Sequence of chain 2.A:
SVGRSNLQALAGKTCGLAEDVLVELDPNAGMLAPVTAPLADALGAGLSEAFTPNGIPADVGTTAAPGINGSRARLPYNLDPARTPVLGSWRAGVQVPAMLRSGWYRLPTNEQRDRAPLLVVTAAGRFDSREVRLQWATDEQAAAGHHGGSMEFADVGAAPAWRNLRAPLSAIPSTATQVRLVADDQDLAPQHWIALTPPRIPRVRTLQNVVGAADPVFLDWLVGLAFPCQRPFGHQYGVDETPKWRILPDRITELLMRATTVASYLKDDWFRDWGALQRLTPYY

Sequence of chain 1.A:
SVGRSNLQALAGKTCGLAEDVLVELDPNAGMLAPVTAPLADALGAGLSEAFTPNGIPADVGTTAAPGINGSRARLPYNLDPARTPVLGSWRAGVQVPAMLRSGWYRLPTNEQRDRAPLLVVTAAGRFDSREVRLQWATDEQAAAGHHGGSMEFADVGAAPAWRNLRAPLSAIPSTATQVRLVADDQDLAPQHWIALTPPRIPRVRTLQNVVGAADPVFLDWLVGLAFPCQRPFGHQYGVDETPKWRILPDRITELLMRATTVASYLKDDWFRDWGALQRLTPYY

Binding-site contacts:
Ligand atom C2 contacts residue LEU271 of chain 1.A at 4.2 Å (hydrophobic).
Ligand atom C4 contacts residue ASN22 of chain 2.A at 3.9 Å.
Ligand atom C1 contacts residue TRP267 of chain 1.A at 3.4 Å (hydrophobic).
Ligand atom O2 contacts residue TRP267 of chain 1.A at 2.6 Å (h-bond).
Ligand atom C2' contacts residue VAL18 of chain 2.A at 3.9 Å (hydrophobic).
Ligand atom C3 contacts residue ASN22 of chain 2.A at 3.8 Å.
Ligand atom O1 contacts residue ASN22 of chain 2.A at 3.1 Å (h-bond).
Ligand atom O3 contacts residue LEU271 of chain 1.A at 3.7 Å.
Ligand atom C8' contacts residue TRP267 of chain 1.A at 4.0 Å (hydrophobic).
Ligand atom C5 contacts residue GLY19 of chain 2.A at 3.7 Å.
Ligand atom C7' contacts residue ASN22 of chain 2.A at 3.6 Å.
Ligand atom C2 contacts residue GLY270 of chain 1.A at 4.1 Å.
Ligand atom O2 contacts residue LEU271 of chain 1.A at 3.6 Å (h-bond).
Ligand atom C5 contacts residue PRO274 of chain 1.A at 4.2 Å (hydrophobic).
Ligand atom C5' contacts residue ASN22 of chain 2.A at 4.2 Å.
Ligand atom C2 contacts residue TRP267 of chain 1.A at 3.7 Å (hydrophobic).
Ligand atom O1 contacts residue TRP267 of chain 1.A at 3.0 Å (h-bond).
Ligand atom C1 contacts residue ASN22 of chain 2.A at 4.0 Å.
Ligand atom C2 contacts residue ASN22 of chain 2.A at 3.9 Å.
Ligand atom O2 contacts residue GLY270 of chain 1.A at 3.3 Å.
Ligand atom C8' contacts residue ASP333 of chain 2.A at 3.5 Å.
Ligand atom C3 contacts residue LEU271 of chain 1.A at 4.1 Å (hydrophobic).
Ligand atom C2' contacts residue ASN22 of chain 2.A at 3.5 Å.
Ligand atom O5 contacts residue PRO274 of chain 1.A at 4.0 Å.
Ligand atom C2' contacts residue TRP267 of chain 1.A at 4.0 Å (hydrophobic).
Ligand atom O3 contacts residue GLY270 of chain 1.A at 3.7 Å.
Ligand atom O3 contacts residue ASN22 of chain 2.A at 3.1 Å (h-bond).
Ligand atom C1' contacts residue ARG337 of chain 2.A at 3.5 Å.
Ligand atom O3 contacts residue GLY19 of chain 2.A at 3.9 Å.
Ligand atom C4 contacts residue GLY19 of chain 2.A at 4.0 Å.
Ligand atom C8' contacts residue LEU331 of chain 2.A at 4.0 Å (hydrophobic).
Ligand atom O4 contacts residue PRO278 of chain 1.A at 3.9 Å.
Ligand atom C5 contacts residue PRO278 of chain 1.A at 3.8 Å (hydrophobic).
Ligand atom C3 contacts residue GLY270 of chain 1.A at 3.5 Å.
Ligand atom O5 contacts residue PRO278 of chain 1.A at 3.9 Å.
Ligand atom C3' contacts residue ARG337 of chain 2.A at 3.4 Å.
Ligand atom O5 contacts residue GLY19 of chain 2.A at 3.5 Å (h-bond).
Ligand atom C1' contacts residue ASN22 of chain 2.A at 3.9 Å.
Ligand atom C1' contacts residue TRP267 of chain 1.A at 3.7 Å (hydrophobic).
Ligand atom C2' contacts residue ARG337 of chain 2.A at 3.8 Å.

This small molecule binds to this protein.
Small molecule (SMILES): CCCCCCCCO[C@H]1O[C@H](CO)[C@@H](O)[C@@H]1O